Binding-site contacts:
Ligand atom CE1 contacts residue TRP42 of chain 1.A at 3.5 Å (hydrophobic).
Ligand atom N contacts residue VAL124 of chain 1.A at 3.4 Å.
Ligand atom CE1 contacts residue ASP39 of chain 1.A at 3.6 Å.
Ligand atom NE2 contacts residue GLU82 of chain 1.A at 2.7 Å (salt-bridge).
Ligand atom CA contacts residue GLU135 of chain 1.A at 3.5 Å.
Ligand atom CG contacts residue ASP39 of chain 1.A at 3.6 Å.
Ligand atom NE2 contacts residue TRP42 of chain 1.A at 3.8 Å.
Ligand atom NE2 contacts residue PHE108 of chain 1.A at 3.9 Å.
Ligand atom CB contacts residue ASP39 of chain 1.A at 3.4 Å.
Ligand atom CA contacts residue TYR36 of chain 1.A at 3.9 Å (hydrophobic).
Ligand atom CE1 contacts residue VAL41 of chain 1.A at 3.8 Å (hydrophobic).
Ligand atom CB contacts residue TRP42 of chain 1.A at 4.4 Å (hydrophobic).
Ligand atom CB contacts residue ASP110 of chain 1.A at 3.6 Å.
Ligand atom N contacts residue GLU135 of chain 1.A at 2.8 Å (salt-bridge).
Ligand atom CB contacts residue PHE108 of chain 1.A at 3.8 Å (hydrophobic).
Ligand atom CD2 contacts residue TRP42 of chain 1.A at 4.0 Å (hydrophobic).
Ligand atom CE1 contacts residue PHE108 of chain 1.A at 4.1 Å (hydrophobic).
Ligand atom N contacts residue ASP39 of chain 1.A at 4.0 Å.
Ligand atom N contacts residue TRP42 of chain 1.A at 4.5 Å.
Ligand atom ND1 contacts residue TRP42 of chain 1.A at 3.6 Å.
Ligand atom ND1 contacts residue PHE108 of chain 1.A at 4.1 Å.
Ligand atom CG contacts residue PHE108 of chain 1.A at 3.8 Å (hydrophobic).
Ligand atom N contacts residue ASP110 of chain 1.A at 2.7 Å (salt-bridge).
Ligand atom NE2 contacts residue TYR100 of chain 1.A at 4.1 Å.
Ligand atom ND1 contacts residue VAL41 of chain 1.A at 4.3 Å.
Ligand atom CD2 contacts residue TYR100 of chain 1.A at 3.5 Å (hydrophobic).
Ligand atom CA contacts residue ASP39 of chain 1.A at 3.4 Å.
Ligand atom CG contacts residue TRP42 of chain 1.A at 3.9 Å (hydrophobic).
Ligand atom CD2 contacts residue PHE108 of chain 1.A at 3.7 Å (hydrophobic).
Ligand atom CA contacts residue TRP42 of chain 1.A at 3.5 Å (hydrophobic).
Ligand atom CA contacts residue ASP110 of chain 1.A at 3.4 Å.
Ligand atom ND1 contacts residue ASP39 of chain 1.A at 3.0 Å (salt-bridge).
Ligand atom CE1 contacts residue GLU82 of chain 1.A at 3.4 Å.
Ligand atom CD2 contacts residue GLU82 of chain 1.A at 3.6 Å.
Ligand atom N contacts residue TYR36 of chain 1.A at 3.4 Å (h-bond).

The protein below binds the small molecule below.
Small molecule (SMILES): NCCc1c[nH]cn1

Sequence of chain 1.A:
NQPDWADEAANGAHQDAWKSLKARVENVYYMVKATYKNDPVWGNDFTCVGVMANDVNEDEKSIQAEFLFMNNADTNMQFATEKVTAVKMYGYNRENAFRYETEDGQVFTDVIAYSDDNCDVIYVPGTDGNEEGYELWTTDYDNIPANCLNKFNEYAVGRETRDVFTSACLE